Sequence of chain 1.C:
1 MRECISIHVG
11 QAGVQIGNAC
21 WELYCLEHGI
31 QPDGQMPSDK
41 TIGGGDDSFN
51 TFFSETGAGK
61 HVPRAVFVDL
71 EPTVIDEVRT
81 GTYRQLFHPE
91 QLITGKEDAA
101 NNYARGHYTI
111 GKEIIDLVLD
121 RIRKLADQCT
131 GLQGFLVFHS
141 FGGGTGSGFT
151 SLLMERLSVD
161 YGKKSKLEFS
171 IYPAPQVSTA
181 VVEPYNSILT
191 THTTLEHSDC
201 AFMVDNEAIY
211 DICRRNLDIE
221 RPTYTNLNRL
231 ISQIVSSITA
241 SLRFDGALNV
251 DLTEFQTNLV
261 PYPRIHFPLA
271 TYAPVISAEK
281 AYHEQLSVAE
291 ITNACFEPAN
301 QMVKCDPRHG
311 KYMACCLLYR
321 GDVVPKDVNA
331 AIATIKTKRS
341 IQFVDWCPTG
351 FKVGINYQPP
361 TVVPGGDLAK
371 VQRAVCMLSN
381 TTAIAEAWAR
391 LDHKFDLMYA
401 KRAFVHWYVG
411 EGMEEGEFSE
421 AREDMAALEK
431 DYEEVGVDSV

Binding-site contacts:
Ligand atom C contacts residue TYR208 of chain 1.B at 4.1 Å (hydrophobic).
Ligand atom C contacts residue TYR222 of chain 1.B at 3.7 Å (hydrophobic).
Ligand atom C3 contacts residue TYR222 of chain 1.B at 3.6 Å (hydrophobic).
Ligand atom C9 contacts residue PRO325 of chain 1.C at 3.6 Å (hydrophobic).
Ligand atom O contacts residue TYR222 of chain 1.B at 3.9 Å.
Ligand atom C6 contacts residue VAL353 of chain 1.C at 4.3 Å (hydrophobic).
Ligand atom C10 contacts residue LEU248 of chain 1.C at 4.3 Å (hydrophobic).
Ligand atom C2 contacts residue TYR222 of chain 1.B at 3.7 Å (hydrophobic).
Ligand atom C1 contacts residue TYR222 of chain 1.B at 3.9 Å (hydrophobic).
Ligand atom C8 contacts residue ASN329 of chain 1.C at 3.4 Å.
Ligand atom C8 contacts residue PRO325 of chain 1.C at 3.6 Å (hydrophobic).
Ligand atom C9 contacts residue VAL328 of chain 1.C at 4.0 Å (hydrophobic).
Ligand atom N2 contacts residue VAL353 of chain 1.C at 3.7 Å.
Ligand atom C7 contacts residue ASN329 of chain 1.C at 3.2 Å.
Ligand atom C11 contacts residue VAL353 of chain 1.C at 4.0 Å (hydrophobic).
Ligand atom C7 contacts residue PRO325 of chain 1.C at 4.0 Å (hydrophobic).
Ligand atom C8 contacts residue VAL353 of chain 1.C at 4.0 Å (hydrophobic).
Ligand atom C contacts residue VAL175 of chain 1.B at 4.1 Å (hydrophobic).
Ligand atom C10 contacts residue ILE355 of chain 1.C at 3.9 Å (hydrophobic).
Ligand atom C10 contacts residue PRO325 of chain 1.C at 4.2 Å (hydrophobic).
Ligand atom C contacts residue THR221 of chain 1.B at 3.6 Å.
Ligand atom C9 contacts residue VAL353 of chain 1.C at 3.3 Å (hydrophobic).
Ligand atom C contacts residue LEU225 of chain 1.B at 4.0 Å (hydrophobic).
Ligand atom C2 contacts residue VAL175 of chain 1.B at 4.0 Å (hydrophobic).
Ligand atom N contacts residue ASP177 of chain 1.B at 4.5 Å.
Ligand atom C5 contacts residue VAL353 of chain 1.C at 4.4 Å (hydrophobic).
Ligand atom C4 contacts residue ASP177 of chain 1.B at 4.5 Å.
Ligand atom C9 contacts residue ILE355 of chain 1.C at 3.8 Å (hydrophobic).
Ligand atom C8 contacts residue VAL328 of chain 1.C at 3.8 Å (hydrophobic).
Ligand atom C7 contacts residue VAL353 of chain 1.C at 4.4 Å (hydrophobic).
Ligand atom C contacts residue PRO220 of chain 1.B at 3.6 Å (hydrophobic).
Ligand atom N2 contacts residue LEU248 of chain 1.C at 4.4 Å.
Ligand atom C10 contacts residue VAL353 of chain 1.C at 3.4 Å (hydrophobic).
Ligand atom C1 contacts residue PRO220 of chain 1.B at 3.5 Å (hydrophobic).
Ligand atom N contacts residue TYR222 of chain 1.B at 3.9 Å.
Ligand atom C1 contacts residue THR221 of chain 1.B at 4.0 Å.

Sequence of chain 1.B:
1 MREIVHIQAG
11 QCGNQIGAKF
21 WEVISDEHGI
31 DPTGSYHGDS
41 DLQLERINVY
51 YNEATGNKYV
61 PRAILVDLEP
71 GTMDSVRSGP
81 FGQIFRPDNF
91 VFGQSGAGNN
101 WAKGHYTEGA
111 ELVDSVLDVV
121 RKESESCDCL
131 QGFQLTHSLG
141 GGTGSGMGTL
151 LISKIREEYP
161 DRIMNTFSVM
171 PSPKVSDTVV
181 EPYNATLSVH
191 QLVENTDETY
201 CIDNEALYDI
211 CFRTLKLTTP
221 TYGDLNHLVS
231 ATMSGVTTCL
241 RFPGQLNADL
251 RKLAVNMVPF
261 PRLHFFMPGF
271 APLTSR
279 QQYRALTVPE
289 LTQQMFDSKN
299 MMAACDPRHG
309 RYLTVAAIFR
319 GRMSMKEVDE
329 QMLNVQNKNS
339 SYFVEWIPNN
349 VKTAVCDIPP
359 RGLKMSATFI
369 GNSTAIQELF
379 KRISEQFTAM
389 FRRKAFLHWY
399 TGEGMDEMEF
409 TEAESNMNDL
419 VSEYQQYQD

The protein below binds the small molecule below.
Small molecule (SMILES): CCCC(=O)NCc1nc2ccccc2[nH]1